A protein and the small-molecule ligand that binds it are described below.
Small molecule (SMILES): N#Cc1ccc2nc(Nc3ccc(Oc4ncccc4C(F)(F)F)cc3)[nH]c2c1

Binding-site contacts:
Ligand atom C14 contacts residue GLU85 of chain 1.A at 4.0 Å.
Ligand atom C14 contacts residue LEU84 of chain 1.A at 3.7 Å (hydrophobic).
Ligand atom C20 contacts residue PRO299 of chain 1.A at 3.9 Å (hydrophobic).
Ligand atom C14 contacts residue ALA38 of chain 1.A at 3.8 Å (hydrophobic).
Ligand atom C16 contacts residue GLY18 of chain 1.A at 3.9 Å.
Ligand atom C12 contacts residue LEU137 of chain 1.A at 3.7 Å (hydrophobic).
Ligand atom C6 contacts residue ASP93 of chain 1.A at 3.4 Å.
Ligand atom C18 contacts residue LEU87 of chain 1.A at 3.4 Å (hydrophobic).
Ligand atom C19 contacts residue LEU87 of chain 1.A at 3.3 Å (hydrophobic).
Ligand atom C17 contacts residue ILE17 of chain 1.A at 3.6 Å (hydrophobic).
Ligand atom C19 contacts residue GLY88 of chain 1.A at 3.5 Å.
Ligand atom C2 contacts residue PRO299 of chain 1.A at 3.5 Å (hydrophobic).
Ligand atom N3 contacts residue LEU137 of chain 1.A at 3.3 Å.
Ligand atom C9 contacts residue ILE152 of chain 1.A at 3.8 Å (hydrophobic).
Ligand atom N2 contacts residue LYS40 of chain 1.A at 3.8 Å.
Ligand atom C18 contacts residue GLY88 of chain 1.A at 3.7 Å.
Ligand atom C20 contacts residue PRO301 of chain 1.A at 3.3 Å (hydrophobic).
Ligand atom C9 contacts residue LEU25 of chain 1.A at 3.8 Å (hydrophobic).
Ligand atom C12 contacts residue LEU86 of chain 1.A at 4.0 Å (hydrophobic).
Ligand atom C13 contacts residue GLU85 of chain 1.A at 3.0 Å.
Ligand atom O1 contacts residue GLY18 of chain 1.A at 3.9 Å.
Ligand atom C3 contacts residue PRO299 of chain 1.A at 3.7 Å (hydrophobic).
Ligand atom N1 contacts residue GLY88 of chain 1.A at 3.2 Å (h-bond).
Ligand atom C16 contacts residue ILE17 of chain 1.A at 3.5 Å (hydrophobic).
Ligand atom C11 contacts residue LEU87 of chain 1.A at 3.6 Å (hydrophobic).
Ligand atom C13 contacts residue ALA38 of chain 1.A at 3.2 Å (hydrophobic).
Ligand atom C1 contacts residue PRO299 of chain 1.A at 3.7 Å (hydrophobic).
Ligand atom C12 contacts residue LEU87 of chain 1.A at 3.5 Å (hydrophobic).
Ligand atom N4 contacts residue LEU87 of chain 1.A at 2.6 Å (h-bond).
Ligand atom C19 contacts residue PRO301 of chain 1.A at 3.9 Å (hydrophobic).
Ligand atom C10 contacts residue LEU137 of chain 1.A at 3.5 Å (hydrophobic).
Ligand atom C11 contacts residue ALA38 of chain 1.A at 3.6 Å (hydrophobic).
Ligand atom F2 contacts residue PRO299 of chain 1.A at 3.6 Å.
Ligand atom F2 contacts residue THR300 of chain 1.A at 3.0 Å.
Ligand atom N1 contacts residue LEU87 of chain 1.A at 2.6 Å (h-bond).
Ligand atom C15 contacts residue PRO301 of chain 1.A at 3.6 Å (hydrophobic).
Ligand atom N4 contacts residue LEU86 of chain 1.A at 3.6 Å.
Ligand atom C11 contacts residue GLU85 of chain 1.A at 3.9 Å.
Ligand atom N1 contacts residue LEU86 of chain 1.A at 3.9 Å.
Ligand atom O1 contacts residue PRO301 of chain 1.A at 3.9 Å.

Sequence of chain 1.A:
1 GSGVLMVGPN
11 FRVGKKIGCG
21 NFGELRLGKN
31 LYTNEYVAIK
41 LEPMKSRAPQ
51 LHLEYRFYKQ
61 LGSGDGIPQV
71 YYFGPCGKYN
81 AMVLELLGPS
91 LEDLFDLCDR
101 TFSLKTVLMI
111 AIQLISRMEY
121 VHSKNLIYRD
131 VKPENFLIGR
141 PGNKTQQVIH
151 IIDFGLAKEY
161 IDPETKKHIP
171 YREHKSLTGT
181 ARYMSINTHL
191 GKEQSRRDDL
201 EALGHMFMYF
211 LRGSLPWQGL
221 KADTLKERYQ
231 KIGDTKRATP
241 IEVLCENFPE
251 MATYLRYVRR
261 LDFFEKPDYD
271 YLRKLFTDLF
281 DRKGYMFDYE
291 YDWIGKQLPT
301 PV